The small molecule below binds the protein below.
Small molecule (SMILES): Nc1ccn([C@H]2C[C@H](O)[C@@H](CO[P](=O)(O)O[C@H]3C[C@H](n4cnc5c(N)ncnc54)O[C@@H]3CO[P](=O)(O)O[C@H]3C[C@H](n4cnc5c(N)ncnc54)O[C@@H]3CO[P](=O)(O)O[C@H]3C[C@H](n4cnc5c(N)ncnc54)O[C@@H]3COP(=O)(O)O)O2)c(=O)n1

Binding-site contacts:
Ligand atom C6 contacts residue ALA7 of chain 47.B at 2.7 Å (hydrophobic).
Ligand atom OP1 contacts residue THR418 of chain 14.B at 3.2 Å.
Ligand atom P contacts residue TYR31 of chain 13.D at 3.5 Å.
Ligand atom OP1 contacts residue PHE211 of chain 13.B at 2.1 Å.
Ligand atom N6 contacts residue ASP217 of chain 13.B at 2.8 Å (salt-bridge).
Ligand atom P contacts residue ARG420 of chain 14.B at 2.5 Å.
Ligand atom C4' contacts residue GLY6 of chain 47.B at 3.1 Å.
Ligand atom C4' contacts residue ARG420 of chain 14.B at 3.4 Å.
Ligand atom C5 contacts residue ALA27 of chain 13.D at 2.9 Å (hydrophobic).
Ligand atom C8 contacts residue ALA27 of chain 13.D at 2.0 Å (hydrophobic).
Ligand atom C5' contacts residue THR5 of chain 47.B at 3.1 Å.
Ligand atom C1' contacts residue GLY6 of chain 47.B at 2.9 Å.
Ligand atom P contacts residue GLU207 of chain 13.B at 3.4 Å.
Ligand atom C5 contacts residue ALA7 of chain 47.B at 2.7 Å (hydrophobic).
Ligand atom O5' contacts residue ARG420 of chain 14.B at 2.9 Å (salt-bridge).
Ligand atom C8 contacts residue ARG28 of chain 13.D at 3.1 Å.
Ligand atom OP2 contacts residue ARG420 of chain 14.B at 3.4 Å (salt-bridge).
Ligand atom O4' contacts residue ARG420 of chain 14.B at 3.2 Å (salt-bridge).
Ligand atom O3' contacts residue ARG420 of chain 14.B at 1.7 Å (salt-bridge).
Ligand atom N6 contacts residue GLY26 of chain 13.D at 3.1 Å.
Ligand atom O5' contacts residue TYR31 of chain 13.D at 2.2 Å (h-bond).
Ligand atom C5' contacts residue TYR31 of chain 13.D at 3.0 Å (hydrophobic).
Ligand atom OP1 contacts residue ARG28 of chain 13.D at 2.7 Å (salt-bridge).
Ligand atom N7 contacts residue ALA27 of chain 13.D at 1.6 Å.
Ligand atom O3' contacts residue TYR31 of chain 13.D at 3.2 Å (h-bond).
Ligand atom C3' contacts residue GLY6 of chain 47.B at 3.2 Å.
Ligand atom C5' contacts residue ARG28 of chain 13.D at 2.8 Å.
Ligand atom O3' contacts residue GLY6 of chain 47.B at 2.3 Å (h-bond).
Ligand atom P contacts residue ARG28 of chain 13.D at 3.4 Å.
Ligand atom O5' contacts residue ARG28 of chain 13.D at 3.1 Å (salt-bridge).
Ligand atom C3' contacts residue THR5 of chain 47.B at 3.2 Å.
Ligand atom C4' contacts residue THR5 of chain 47.B at 2.6 Å.
Ligand atom OP1 contacts residue ARG420 of chain 14.B at 2.4 Å (salt-bridge).
Ligand atom N9 contacts residue ALA27 of chain 13.D at 3.1 Å.
Ligand atom O3' contacts residue THR5 of chain 47.B at 3.1 Å (h-bond).
Ligand atom C5 contacts residue GLY26 of chain 13.D at 3.5 Å.
Ligand atom OP2 contacts residue GLU207 of chain 13.B at 2.0 Å (salt-bridge).
Ligand atom N7 contacts residue GLY26 of chain 13.D at 2.7 Å.
Ligand atom O4' contacts residue GLY6 of chain 47.B at 2.9 Å.
Ligand atom N6 contacts residue ALA27 of chain 13.D at 3.2 Å (h-bond).

Sequence of chain 14.B:
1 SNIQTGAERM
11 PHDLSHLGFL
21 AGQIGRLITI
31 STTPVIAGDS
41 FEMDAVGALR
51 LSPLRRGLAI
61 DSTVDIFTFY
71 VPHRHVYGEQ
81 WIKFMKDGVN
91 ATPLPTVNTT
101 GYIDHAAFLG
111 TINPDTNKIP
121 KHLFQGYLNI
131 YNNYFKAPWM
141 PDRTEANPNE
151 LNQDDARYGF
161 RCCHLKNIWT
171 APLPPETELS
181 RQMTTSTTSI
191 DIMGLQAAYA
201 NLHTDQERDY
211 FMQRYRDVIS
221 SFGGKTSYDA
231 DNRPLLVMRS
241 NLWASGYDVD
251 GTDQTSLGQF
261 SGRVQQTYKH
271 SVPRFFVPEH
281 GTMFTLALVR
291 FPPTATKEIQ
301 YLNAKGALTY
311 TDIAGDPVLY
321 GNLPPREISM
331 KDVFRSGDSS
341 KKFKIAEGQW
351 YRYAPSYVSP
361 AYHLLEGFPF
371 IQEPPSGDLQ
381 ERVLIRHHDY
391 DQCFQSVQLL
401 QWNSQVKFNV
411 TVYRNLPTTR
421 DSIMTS

Sequence of chain 13.B:
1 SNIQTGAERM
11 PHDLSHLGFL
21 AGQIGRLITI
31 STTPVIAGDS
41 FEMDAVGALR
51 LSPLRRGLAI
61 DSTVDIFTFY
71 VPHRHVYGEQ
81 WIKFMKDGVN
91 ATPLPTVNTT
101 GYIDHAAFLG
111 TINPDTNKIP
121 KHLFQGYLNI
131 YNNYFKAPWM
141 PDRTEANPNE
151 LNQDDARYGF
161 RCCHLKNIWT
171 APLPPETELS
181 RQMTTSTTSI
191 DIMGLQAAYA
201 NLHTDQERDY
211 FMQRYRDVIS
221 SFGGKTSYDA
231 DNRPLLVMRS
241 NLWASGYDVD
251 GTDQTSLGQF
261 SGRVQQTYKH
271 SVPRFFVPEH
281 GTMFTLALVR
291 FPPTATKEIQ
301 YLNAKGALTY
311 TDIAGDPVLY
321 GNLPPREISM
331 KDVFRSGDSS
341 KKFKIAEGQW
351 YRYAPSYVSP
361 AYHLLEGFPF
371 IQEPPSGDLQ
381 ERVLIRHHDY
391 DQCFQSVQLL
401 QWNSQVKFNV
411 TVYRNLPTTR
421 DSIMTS

Sequence of chain 47.B:
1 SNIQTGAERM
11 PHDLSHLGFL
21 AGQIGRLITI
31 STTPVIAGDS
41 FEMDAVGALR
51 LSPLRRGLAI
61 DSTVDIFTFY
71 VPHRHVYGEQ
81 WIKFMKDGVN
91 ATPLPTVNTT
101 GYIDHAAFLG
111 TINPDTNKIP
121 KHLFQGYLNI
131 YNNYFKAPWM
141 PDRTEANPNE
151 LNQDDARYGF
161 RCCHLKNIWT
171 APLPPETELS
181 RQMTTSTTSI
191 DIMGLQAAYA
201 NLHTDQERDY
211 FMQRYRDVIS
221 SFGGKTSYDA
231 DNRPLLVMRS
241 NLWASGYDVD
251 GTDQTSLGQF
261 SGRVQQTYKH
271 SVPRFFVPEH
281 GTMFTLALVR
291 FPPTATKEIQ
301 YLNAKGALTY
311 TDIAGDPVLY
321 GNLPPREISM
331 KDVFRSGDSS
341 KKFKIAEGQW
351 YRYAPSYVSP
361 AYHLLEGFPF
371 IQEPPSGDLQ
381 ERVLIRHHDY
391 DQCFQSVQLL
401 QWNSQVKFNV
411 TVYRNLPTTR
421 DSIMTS

Sequence of chain 13.D:
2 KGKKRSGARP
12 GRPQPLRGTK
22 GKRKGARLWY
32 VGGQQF